Sequence of chain 1.A:
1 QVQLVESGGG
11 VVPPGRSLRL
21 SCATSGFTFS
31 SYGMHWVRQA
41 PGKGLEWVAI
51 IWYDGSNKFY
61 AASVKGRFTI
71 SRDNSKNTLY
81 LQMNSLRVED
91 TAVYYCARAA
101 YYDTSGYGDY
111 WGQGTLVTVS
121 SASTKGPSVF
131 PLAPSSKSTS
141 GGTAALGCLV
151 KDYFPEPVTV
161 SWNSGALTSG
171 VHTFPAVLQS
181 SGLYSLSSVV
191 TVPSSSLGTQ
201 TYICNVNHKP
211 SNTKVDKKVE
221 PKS

Binding-site contacts:
Ligand atom O contacts residue TRP52 of chain 1.A at 3.6 Å.
Ligand atom OD1 contacts residue TYR101 of chain 1.A at 3.3 Å (h-bond).
Ligand atom CG contacts residue ALA99 of chain 1.A at 3.7 Å (hydrophobic).
Ligand atom OD1 contacts residue TYR93 of chain 1.B at 3.7 Å.
Ligand atom O contacts residue TYR53 of chain 1.A at 2.9 Å (h-bond).
Ligand atom CA contacts residue SER31 of chain 1.A at 3.7 Å.
Ligand atom ND2 contacts residue ALA99 of chain 1.A at 3.5 Å.
Ligand atom O contacts residue TYR53 of chain 1.A at 3.7 Å.
Ligand atom CG contacts residue TYR93 of chain 1.B at 3.6 Å (hydrophobic).
Ligand atom N contacts residue SER31 of chain 1.A at 3.0 Å (h-bond).
Ligand atom C contacts residue SER100 of chain 1.B at 3.7 Å.
Ligand atom O contacts residue TYR101 of chain 1.A at 2.5 Å (h-bond).
Ligand atom OD1 contacts residue SER105 of chain 1.A at 3.3 Å.
Ligand atom CG contacts residue TYR101 of chain 1.A at 3.4 Å (hydrophobic).
Ligand atom CB contacts residue ILE50 of chain 1.A at 3.7 Å (hydrophobic).
Ligand atom CA contacts residue TRP52 of chain 1.A at 3.5 Å (hydrophobic).
Ligand atom OD1 contacts residue ALA99 of chain 1.A at 3.0 Å (h-bond).
Ligand atom ND2 contacts residue GLY33 of chain 1.A at 2.9 Å (h-bond).
Ligand atom CG contacts residue ALA99 of chain 1.A at 3.6 Å (hydrophobic).
Ligand atom ND2 contacts residue TYR33 of chain 1.B at 3.7 Å.
Ligand atom CG contacts residue THR104 of chain 1.A at 3.7 Å.
Ligand atom O contacts residue GLY33 of chain 1.A at 3.4 Å (h-bond).
Ligand atom CB contacts residue SER100 of chain 1.B at 3.6 Å.
Ligand atom CB contacts residue SER31 of chain 1.A at 3.5 Å.
Ligand atom ND2 contacts residue TYR32 of chain 1.A at 3.6 Å.
Ligand atom CA contacts residue PHE59 of chain 1.A at 3.7 Å (hydrophobic).
Ligand atom CA contacts residue TYR101 of chain 1.A at 3.8 Å (hydrophobic).
Ligand atom C contacts residue TYR53 of chain 1.A at 3.5 Å (hydrophobic).
Ligand atom C contacts residue PHE59 of chain 1.A at 3.7 Å (hydrophobic).
Ligand atom CB contacts residue PHE59 of chain 1.A at 3.6 Å (hydrophobic).
Ligand atom O contacts residue SER100 of chain 1.B at 2.8 Å (h-bond).
Ligand atom O contacts residue TRP52 of chain 1.A at 3.5 Å (h-bond).
Ligand atom ND2 contacts residue TYR101 of chain 1.A at 3.2 Å (h-bond).
Ligand atom N contacts residue TYR53 of chain 1.A at 3.6 Å.
Ligand atom OD1 contacts residue THR104 of chain 1.A at 3.6 Å.
Ligand atom CG contacts residue SER98 of chain 1.B at 3.4 Å.
Ligand atom O contacts residue TRP52 of chain 1.A at 3.4 Å.
Ligand atom ND2 contacts residue THR104 of chain 1.A at 2.9 Å (h-bond).
Ligand atom CB contacts residue TYR93 of chain 1.B at 3.6 Å (hydrophobic).
Ligand atom CB contacts residue TRP52 of chain 1.A at 3.6 Å (hydrophobic).

Sequence of chain 1.B:
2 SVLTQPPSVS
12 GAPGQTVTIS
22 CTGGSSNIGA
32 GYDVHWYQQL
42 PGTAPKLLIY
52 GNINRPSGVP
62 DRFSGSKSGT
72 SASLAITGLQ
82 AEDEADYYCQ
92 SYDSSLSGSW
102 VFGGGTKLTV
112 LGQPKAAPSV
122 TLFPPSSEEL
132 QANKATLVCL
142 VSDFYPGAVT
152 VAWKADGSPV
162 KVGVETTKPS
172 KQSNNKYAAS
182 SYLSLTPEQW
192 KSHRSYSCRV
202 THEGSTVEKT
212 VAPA

The small molecule below binds the protein below.
Small molecule (SMILES): C[C@H](N)C(=O)N[C@@H](CC(N)=O)C(=O)N1C=CC[C@H]1C(=O)N[C@@H](CC(N)=O)C(=O)N[C@@H](C)C(=O)N[C@@H](CC(N)=O)C(=O)N1CCC[C@H]1C(=O)N[C@@H](CC(N)=O)C(=O)N[C@@H](C)C(=O)N[C@H](CO)CC(N)=O